Sequence of chain 1.A:
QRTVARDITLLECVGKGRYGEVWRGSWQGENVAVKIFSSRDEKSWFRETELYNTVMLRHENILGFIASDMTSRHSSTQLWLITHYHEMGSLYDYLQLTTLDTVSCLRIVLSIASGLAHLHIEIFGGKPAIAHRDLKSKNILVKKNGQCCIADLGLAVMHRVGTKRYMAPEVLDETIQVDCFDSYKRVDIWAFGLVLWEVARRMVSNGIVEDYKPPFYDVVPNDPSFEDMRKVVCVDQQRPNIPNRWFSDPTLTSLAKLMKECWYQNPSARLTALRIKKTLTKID

A small-molecule ligand and the protein it binds are described below.
Small molecule (SMILES): O=S1(=O)CC(O)C1

Binding-site contacts:
Ligand atom C3 contacts residue SER285 of chain 1.A at 4.4 Å.
Ligand atom C2 contacts residue SER285 of chain 1.A at 4.1 Å.
Ligand atom O5 contacts residue THR289 of chain 1.A at 3.6 Å.
Ligand atom C7 contacts residue LEU288 of chain 1.A at 4.0 Å (hydrophobic).
Ligand atom S4 contacts residue THR289 of chain 1.A at 3.6 Å.
Ligand atom C3 contacts residue THR289 of chain 1.A at 4.2 Å.
Ligand atom S4 contacts residue ARG287 of chain 1.A at 3.4 Å (salt-bridge).
Ligand atom C3 contacts residue ARG287 of chain 1.A at 4.2 Å.
Ligand atom O5 contacts residue ARG292 of chain 1.A at 4.3 Å.
Ligand atom C7 contacts residue ARG287 of chain 1.A at 3.4 Å.
Ligand atom O5 contacts residue LEU288 of chain 1.A at 4.5 Å.
Ligand atom O1 contacts residue SER285 of chain 1.A at 2.8 Å (h-bond).
Ligand atom C2 contacts residue ARG287 of chain 1.A at 4.2 Å.
Ligand atom S4 contacts residue LEU288 of chain 1.A at 3.9 Å.
Ligand atom O6 contacts residue THR289 of chain 1.A at 2.8 Å (h-bond).
Ligand atom O6 contacts residue LEU288 of chain 1.A at 2.9 Å.
Ligand atom C7 contacts residue ALA286 of chain 1.A at 4.0 Å (hydrophobic).
Ligand atom O6 contacts residue ARG287 of chain 1.A at 2.4 Å (salt-bridge).
Ligand atom O1 contacts residue ALA286 of chain 1.A at 4.0 Å.
Ligand atom O1 contacts residue ARG287 of chain 1.A at 4.1 Å.